Sequence of chain 1.A:
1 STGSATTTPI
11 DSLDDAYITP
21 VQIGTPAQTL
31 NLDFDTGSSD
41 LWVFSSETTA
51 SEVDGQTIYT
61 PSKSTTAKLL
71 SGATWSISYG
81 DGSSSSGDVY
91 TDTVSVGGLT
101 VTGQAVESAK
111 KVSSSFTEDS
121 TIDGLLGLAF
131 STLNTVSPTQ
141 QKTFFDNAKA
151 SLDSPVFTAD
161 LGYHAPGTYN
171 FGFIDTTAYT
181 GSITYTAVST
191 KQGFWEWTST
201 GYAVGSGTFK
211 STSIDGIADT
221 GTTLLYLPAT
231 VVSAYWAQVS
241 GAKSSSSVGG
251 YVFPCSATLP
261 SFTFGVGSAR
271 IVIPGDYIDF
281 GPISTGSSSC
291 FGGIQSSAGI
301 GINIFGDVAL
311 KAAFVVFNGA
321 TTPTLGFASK

Binding-site contacts:
Ligand atom C3 contacts residue NC81 of chain 1.B at 3.9 Å.
Ligand atom BR4 contacts residue NC81 of chain 1.B at 3.9 Å.
Ligand atom BR4 contacts residue ILE217 of chain 1.A at 3.8 Å.
Ligand atom O1 contacts residue ILE300 of chain 1.A at 3.8 Å.
Ligand atom C1 contacts residue NC81 of chain 1.B at 3.4 Å.
Ligand atom C2 contacts residue ILE300 of chain 1.A at 3.4 Å (hydrophobic).
Ligand atom O2 contacts residue GLY80 of chain 1.A at 3.7 Å.
Ligand atom C1 contacts residue ILE300 of chain 1.A at 3.7 Å (hydrophobic).
Ligand atom C7 contacts residue NC81 of chain 1.B at 3.7 Å.
Ligand atom C4 contacts residue ILE302 of chain 1.A at 4.4 Å (hydrophobic).
Ligand atom O2 contacts residue NC81 of chain 1.B at 3.6 Å.
Ligand atom C5 contacts residue ILE304 of chain 1.A at 4.1 Å (hydrophobic).
Ligand atom C6 contacts residue ILE300 of chain 1.A at 4.2 Å (hydrophobic).
Ligand atom O1 contacts residue NC81 of chain 1.B at 3.9 Å.
Ligand atom C6 contacts residue NC81 of chain 1.B at 3.5 Å.
Ligand atom C4 contacts residue ILE304 of chain 1.A at 4.3 Å (hydrophobic).
Ligand atom C5 contacts residue NC81 of chain 1.B at 3.6 Å.
Ligand atom BR4 contacts residue ILE302 of chain 1.A at 4.2 Å.
Ligand atom C4 contacts residue NC81 of chain 1.B at 3.8 Å.
Ligand atom C7 contacts residue ILE300 of chain 1.A at 3.6 Å (hydrophobic).
Ligand atom C7 contacts residue GLY80 of chain 1.A at 4.3 Å.
Ligand atom C3 contacts residue ILE302 of chain 1.A at 4.1 Å (hydrophobic).
Ligand atom O2 contacts residue ILE300 of chain 1.A at 3.6 Å.
Ligand atom C2 contacts residue NC81 of chain 1.B at 3.5 Å.
Ligand atom BR4 contacts residue ILE304 of chain 1.A at 4.1 Å.
Ligand atom C3 contacts residue ILE300 of chain 1.A at 4.0 Å (hydrophobic).
Ligand atom C6 contacts residue GLY80 of chain 1.A at 4.2 Å.
Ligand atom O1 contacts residue GLY299 of chain 1.A at 4.1 Å.

This small molecule binds to this protein.
Small molecule (SMILES): O=C(O)c1ccc(Br)cc1